Binding-site contacts:
Ligand atom CG2 contacts residue PHE76 of chain 1.B at 3.8 Å (hydrophobic).

This protein binds this small molecule.
Small molecule (SMILES): CC(C)[C@H](NC(=O)[C@H](CCCN=C(N)N)NC(=O)[C@@H](N)CCC(=O)O)C(=O)N[C@H](C=O)CCCCN

Sequence of chain 1.B:
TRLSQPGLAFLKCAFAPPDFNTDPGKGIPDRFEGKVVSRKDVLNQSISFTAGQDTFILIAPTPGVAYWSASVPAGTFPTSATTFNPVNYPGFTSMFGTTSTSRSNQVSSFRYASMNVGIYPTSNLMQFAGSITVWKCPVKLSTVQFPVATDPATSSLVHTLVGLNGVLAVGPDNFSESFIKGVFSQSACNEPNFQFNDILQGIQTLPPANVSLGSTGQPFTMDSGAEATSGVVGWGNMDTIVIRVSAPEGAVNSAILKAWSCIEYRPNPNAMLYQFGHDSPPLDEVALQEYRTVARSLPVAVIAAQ